Sequence of chain 1.E:
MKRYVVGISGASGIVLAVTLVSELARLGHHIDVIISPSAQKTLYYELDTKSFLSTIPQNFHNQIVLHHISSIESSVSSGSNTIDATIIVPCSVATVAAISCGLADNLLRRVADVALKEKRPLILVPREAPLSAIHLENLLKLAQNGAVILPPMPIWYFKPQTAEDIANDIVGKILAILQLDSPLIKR

The protein below binds the small molecule below.
Small molecule (SMILES): CC(C)=CCOP(=O)(O)O

Sequence of chain 1.F:
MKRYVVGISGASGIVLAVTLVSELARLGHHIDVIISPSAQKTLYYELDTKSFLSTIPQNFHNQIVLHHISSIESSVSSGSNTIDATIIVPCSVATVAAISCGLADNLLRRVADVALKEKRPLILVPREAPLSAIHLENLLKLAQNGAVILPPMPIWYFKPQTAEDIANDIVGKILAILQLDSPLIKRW

Binding-site contacts:
Ligand atom OAD contacts residue GLU128 of chain 1.A at 3.9 Å.
Ligand atom OAH contacts residue SER77 of chain 1.F at 4.2 Å.
Ligand atom OAE contacts residue GLU128 of chain 1.A at 2.7 Å (salt-bridge).
Ligand atom CAG contacts residue TYR157 of chain 1.E at 3.5 Å (hydrophobic).
Ligand atom PAJ contacts residue SER78 of chain 1.F at 4.2 Å.
Ligand atom OAE contacts residue LYS117 of chain 1.F at 3.1 Å (salt-bridge).
Ligand atom OAH contacts residue ARG110 of chain 1.F at 4.0 Å.
Ligand atom CAG contacts residue FMN1 of chain 1.M at 3.5 Å.
Ligand atom CAA contacts residue FMN1 of chain 1.M at 3.6 Å.
Ligand atom CAF contacts residue SER77 of chain 1.F at 3.4 Å.
Ligand atom CAI contacts residue SER78 of chain 1.F at 4.2 Å.
Ligand atom CAB contacts residue TYR157 of chain 1.E at 3.5 Å (hydrophobic).
Ligand atom OAE contacts residue FMN1 of chain 1.M at 3.9 Å.
Ligand atom CAB contacts residue FMN1 of chain 1.M at 3.5 Å.
Ligand atom OAD contacts residue GLY79 of chain 1.F at 3.2 Å (h-bond).
Ligand atom CAI contacts residue FMN1 of chain 1.M at 3.7 Å.
Ligand atom CAA contacts residue SER74 of chain 1.F at 4.1 Å.
Ligand atom CAG contacts residue ARG110 of chain 1.F at 4.0 Å.
Ligand atom PAJ contacts residue ARG110 of chain 1.F at 3.9 Å.
Ligand atom OAH contacts residue TYR157 of chain 1.E at 3.3 Å (h-bond).
Ligand atom CAA contacts residue GLU73 of chain 1.F at 4.1 Å.
Ligand atom OAC contacts residue LYS117 of chain 1.F at 4.1 Å.
Ligand atom CAG contacts residue SER78 of chain 1.F at 4.3 Å.
Ligand atom OAH contacts residue SER78 of chain 1.F at 3.3 Å (h-bond).
Ligand atom CAI contacts residue SER77 of chain 1.F at 3.8 Å.
Ligand atom CAA contacts residue ILE72 of chain 1.F at 3.5 Å (hydrophobic).
Ligand atom OAD contacts residue LYS117 of chain 1.F at 2.4 Å (salt-bridge).
Ligand atom CAF contacts residue ARG110 of chain 1.F at 4.0 Å.
Ligand atom PAJ contacts residue GLU128 of chain 1.A at 3.8 Å.
Ligand atom OAC contacts residue GLU128 of chain 1.A at 4.3 Å.
Ligand atom PAJ contacts residue TYR157 of chain 1.E at 3.6 Å.
Ligand atom OAD contacts residue SER78 of chain 1.F at 4.0 Å.
Ligand atom CAA contacts residue SER77 of chain 1.F at 3.6 Å.
Ligand atom OAD contacts residue ARG110 of chain 1.F at 3.9 Å.
Ligand atom OAE contacts residue ARG127 of chain 1.A at 3.9 Å.
Ligand atom OAE contacts residue ARG110 of chain 1.F at 3.1 Å (salt-bridge).
Ligand atom PAJ contacts residue LYS117 of chain 1.F at 3.3 Å.
Ligand atom OAC contacts residue TYR157 of chain 1.E at 2.8 Å (h-bond).
Ligand atom OAC contacts residue ARG127 of chain 1.A at 3.7 Å.
Ligand atom CAF contacts residue FMN1 of chain 1.M at 3.6 Å.

Sequence of chain 1.A:
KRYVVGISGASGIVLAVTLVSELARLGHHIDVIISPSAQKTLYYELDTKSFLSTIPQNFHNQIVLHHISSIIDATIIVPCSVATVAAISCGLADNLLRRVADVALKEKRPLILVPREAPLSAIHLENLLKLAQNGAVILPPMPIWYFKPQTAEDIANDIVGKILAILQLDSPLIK